Sequence of chain 1.A:
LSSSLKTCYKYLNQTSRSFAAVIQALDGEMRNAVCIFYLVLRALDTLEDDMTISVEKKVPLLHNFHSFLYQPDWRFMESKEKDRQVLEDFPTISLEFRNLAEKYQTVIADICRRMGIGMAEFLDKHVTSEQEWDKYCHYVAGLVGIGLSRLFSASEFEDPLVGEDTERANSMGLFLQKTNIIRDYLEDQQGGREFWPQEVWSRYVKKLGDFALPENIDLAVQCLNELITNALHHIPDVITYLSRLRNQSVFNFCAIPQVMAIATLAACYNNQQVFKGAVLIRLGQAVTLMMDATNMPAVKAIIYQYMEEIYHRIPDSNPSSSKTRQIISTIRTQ

Binding-site contacts:
Ligand atom OAB contacts residue GLN283 of chain 1.A at 2.7 Å (h-bond).
Ligand atom CAI contacts residue PHE44 of chain 1.A at 3.7 Å (hydrophobic).
Ligand atom CAY contacts residue LEU201 of chain 1.A at 3.4 Å (hydrophobic).
Ligand atom CAN contacts residue LEU66 of chain 1.A at 3.7 Å (hydrophobic).
Ligand atom NBE contacts residue LEU201 of chain 1.A at 3.5 Å.
Ligand atom CAG contacts residue PHE278 of chain 1.A at 3.5 Å (hydrophobic).
Ligand atom CAK contacts residue VAL169 of chain 1.A at 3.5 Å (hydrophobic).
Ligand atom CAY contacts residue LEU173 of chain 1.A at 3.8 Å (hydrophobic).
Ligand atom OAC contacts residue VAL169 of chain 1.A at 3.8 Å.
Ligand atom CAL contacts residue LEU201 of chain 1.A at 3.8 Å (hydrophobic).
Ligand atom CAX contacts residue VAL169 of chain 1.A at 3.5 Å (hydrophobic).
Ligand atom CAI contacts residue TYR63 of chain 1.A at 3.8 Å (hydrophobic).
Ligand atom CBF contacts residue VAL165 of chain 1.A at 3.5 Å (hydrophobic).
Ligand atom OAC contacts residue VAL165 of chain 1.A at 2.7 Å (h-bond).
Ligand atom CAJ contacts residue VAL169 of chain 1.A at 3.6 Å (hydrophobic).
Ligand atom CAA contacts residue TYR266 of chain 1.A at 3.2 Å (hydrophobic).
Ligand atom CAP contacts residue ASP70 of chain 1.A at 3.3 Å.
Ligand atom OAB contacts residue CYS279 of chain 1.A at 3.3 Å (h-bond).
Ligand atom CBA contacts residue CYS279 of chain 1.A at 3.8 Å (hydrophobic).
Ligand atom CAG contacts residue TYR63 of chain 1.A at 3.8 Å (hydrophobic).
Ligand atom CAJ contacts residue TYR63 of chain 1.A at 3.7 Å (hydrophobic).
Ligand atom CAE contacts residue VAL165 of chain 1.A at 3.8 Å (hydrophobic).
Ligand atom CAN contacts residue ASP70 of chain 1.A at 3.7 Å.
Ligand atom CAI contacts residue PHE278 of chain 1.A at 3.8 Å (hydrophobic).
Ligand atom OAB contacts residue MET197 of chain 1.A at 3.6 Å.
Ligand atom CAG contacts residue VAL59 of chain 1.A at 3.8 Å (hydrophobic).
Ligand atom CAK contacts residue ALA166 of chain 1.A at 3.8 Å (hydrophobic).
Ligand atom OAB contacts residue LEU201 of chain 1.A at 3.9 Å.
Ligand atom CAA contacts residue MET197 of chain 1.A at 3.7 Å (hydrophobic).
Ligand atom CAW contacts residue TYR63 of chain 1.A at 3.8 Å (hydrophobic).
Ligand atom NBE contacts residue LEU173 of chain 1.A at 3.7 Å.
Ligand atom CAA contacts residue CYS279 of chain 1.A at 3.8 Å (hydrophobic).
Ligand atom OAV contacts residue MET197 of chain 1.A at 2.9 Å.
Ligand atom CAT contacts residue VAL165 of chain 1.A at 3.7 Å (hydrophobic).
Ligand atom CAG contacts residue ILE48 of chain 1.A at 3.7 Å (hydrophobic).
Ligand atom CAD contacts residue VAL169 of chain 1.A at 3.7 Å (hydrophobic).
Ligand atom CAH contacts residue TYR63 of chain 1.A at 3.7 Å (hydrophobic).
Ligand atom CAF contacts residue VAL59 of chain 1.A at 3.7 Å (hydrophobic).
Ligand atom OAV contacts residue CYS279 of chain 1.A at 3.9 Å.
Ligand atom CAF contacts residue TYR63 of chain 1.A at 3.7 Å (hydrophobic).

A protein and the small-molecule ligand that binds it are described below.
Small molecule (SMILES): CO[C@H]1CN(c2ccc(C#C[C@@]3(O)CN4CCC3CC4)c(Cc3ccccc3)n2)C[C@H]1O